Binding-site contacts:
Ligand atom N2 contacts residue ASN12 of chain 37.J at 3.8 Å.
Ligand atom O7 contacts residue ASN12 of chain 37.J at 3.7 Å.
Ligand atom C2 contacts residue ASN12 of chain 37.J at 3.2 Å.
Ligand atom C1 contacts residue ASN12 of chain 37.J at 2.1 Å.
Ligand atom C7 contacts residue ASN12 of chain 37.J at 3.9 Å.
Ligand atom O5 contacts residue ASN12 of chain 37.J at 2.7 Å (h-bond).
Ligand atom C5 contacts residue ASN12 of chain 37.J at 4.1 Å.

A small-molecule ligand and the protein it binds are described below.
Small molecule (SMILES): CC(=O)N[C@H]1[C@H](O[C@H]2[C@H](O)[C@@H](NC(C)=O)CO[C@@H]2CO)O[C@H](CO)[C@@H](O)[C@@H]1O

Sequence of chain 37.J:
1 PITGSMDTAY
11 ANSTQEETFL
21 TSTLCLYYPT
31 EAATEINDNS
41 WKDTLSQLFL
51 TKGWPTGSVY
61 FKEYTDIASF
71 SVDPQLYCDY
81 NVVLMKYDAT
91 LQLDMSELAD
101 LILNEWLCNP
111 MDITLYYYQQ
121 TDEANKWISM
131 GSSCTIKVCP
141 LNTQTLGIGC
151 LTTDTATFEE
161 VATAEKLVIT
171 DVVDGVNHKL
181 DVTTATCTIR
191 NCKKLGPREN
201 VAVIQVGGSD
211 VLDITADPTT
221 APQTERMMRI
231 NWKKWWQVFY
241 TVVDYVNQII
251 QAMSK